This protein binds this small molecule.
Small molecule (SMILES): O=C(O)CCn1c(=O)oc2cc(OCC3CCC3)c(Cl)cc21

Binding-site contacts:
Ligand atom CL contacts residue PRO318 of chain 1.B at 3.6 Å.
Ligand atom C12 contacts residue FAD1 of chain 1.H at 3.6 Å.
Ligand atom O3 contacts residue ALA56 of chain 1.B at 3.3 Å.
Ligand atom O contacts residue MET373 of chain 1.B at 3.6 Å.
Ligand atom C4 contacts residue PHE319 of chain 1.B at 3.2 Å (hydrophobic).
Ligand atom C4 contacts residue MET373 of chain 1.B at 3.8 Å (hydrophobic).
Ligand atom C10 contacts residue PHE238 of chain 1.B at 3.3 Å (hydrophobic).
Ligand atom C4 contacts residue PRO318 of chain 1.B at 3.6 Å (hydrophobic).
Ligand atom C3 contacts residue GLY321 of chain 1.B at 3.6 Å.
Ligand atom N contacts residue GLY321 of chain 1.B at 3.8 Å.
Ligand atom CL contacts residue PHE238 of chain 1.B at 3.5 Å.
Ligand atom C8 contacts residue FAD1 of chain 1.H at 3.3 Å.
Ligand atom C14 contacts residue GLY321 of chain 1.B at 3.7 Å.
Ligand atom O4 contacts residue TYR404 of chain 1.B at 3.5 Å (h-bond).
Ligand atom O4 contacts residue ILE106 of chain 1.B at 3.6 Å.
Ligand atom O1 contacts residue ARG84 of chain 1.B at 2.8 Å (salt-bridge).
Ligand atom C7 contacts residue FAD1 of chain 1.H at 3.6 Å.
Ligand atom O1 contacts residue ILE215 of chain 1.B at 3.5 Å.
Ligand atom C contacts residue TYR404 of chain 1.B at 3.8 Å (hydrophobic).
Ligand atom N contacts residue HIS320 of chain 1.B at 3.6 Å (h-bond).
Ligand atom C14 contacts residue HIS320 of chain 1.B at 3.6 Å.
Ligand atom C6 contacts residue PRO318 of chain 1.B at 3.4 Å (hydrophobic).
Ligand atom O contacts residue TYR404 of chain 1.B at 3.3 Å.
Ligand atom C13 contacts residue GLY321 of chain 1.B at 3.5 Å.
Ligand atom C6 contacts residue ILE224 of chain 1.B at 3.6 Å (hydrophobic).
Ligand atom C4 contacts residue ILE224 of chain 1.B at 3.5 Å (hydrophobic).
Ligand atom O2 contacts residue PRO318 of chain 1.B at 3.6 Å.
Ligand atom C9 contacts residue PHE238 of chain 1.B at 3.8 Å (hydrophobic).
Ligand atom C11 contacts residue PHE238 of chain 1.B at 3.6 Å (hydrophobic).
Ligand atom C10 contacts residue THR236 of chain 1.B at 3.4 Å.
Ligand atom C14 contacts residue LEU213 of chain 1.B at 3.8 Å (hydrophobic).
Ligand atom C9 contacts residue FAD1 of chain 1.H at 3.4 Å.
Ligand atom O3 contacts residue GLY321 of chain 1.B at 3.4 Å.
Ligand atom O contacts residue ARG84 of chain 1.B at 3.6 Å.
Ligand atom C5 contacts residue ILE224 of chain 1.B at 3.4 Å (hydrophobic).
Ligand atom CL contacts residue PHE319 of chain 1.B at 3.7 Å.
Ligand atom O contacts residue ASN369 of chain 1.B at 3.0 Å (h-bond).
Ligand atom C5 contacts residue PRO318 of chain 1.B at 3.2 Å (hydrophobic).
Ligand atom C11 contacts residue THR236 of chain 1.B at 3.3 Å.
Ligand atom C9 contacts residue PRO318 of chain 1.B at 3.6 Å (hydrophobic).

Sequence of chain 1.B:
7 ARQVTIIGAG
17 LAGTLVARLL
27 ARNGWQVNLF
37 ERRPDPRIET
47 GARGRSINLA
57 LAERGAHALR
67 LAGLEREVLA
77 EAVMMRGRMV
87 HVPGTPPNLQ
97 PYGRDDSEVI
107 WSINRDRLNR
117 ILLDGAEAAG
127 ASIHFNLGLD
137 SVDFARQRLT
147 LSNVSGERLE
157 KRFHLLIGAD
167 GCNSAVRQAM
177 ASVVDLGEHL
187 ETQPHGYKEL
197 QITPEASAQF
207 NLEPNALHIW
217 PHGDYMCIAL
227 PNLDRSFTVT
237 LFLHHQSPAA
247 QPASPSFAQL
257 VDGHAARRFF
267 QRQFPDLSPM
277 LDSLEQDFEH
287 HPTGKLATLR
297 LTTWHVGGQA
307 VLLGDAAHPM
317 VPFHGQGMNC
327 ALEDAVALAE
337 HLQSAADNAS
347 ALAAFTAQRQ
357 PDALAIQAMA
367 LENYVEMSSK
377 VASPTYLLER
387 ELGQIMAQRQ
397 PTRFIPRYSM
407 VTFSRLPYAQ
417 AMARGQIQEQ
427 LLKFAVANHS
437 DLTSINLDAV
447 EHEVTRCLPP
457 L